This protein binds this small molecule.
Small molecule (SMILES): N[C@@H](CCC(=O)O)C(=O)O

Sequence of chain 1.A:
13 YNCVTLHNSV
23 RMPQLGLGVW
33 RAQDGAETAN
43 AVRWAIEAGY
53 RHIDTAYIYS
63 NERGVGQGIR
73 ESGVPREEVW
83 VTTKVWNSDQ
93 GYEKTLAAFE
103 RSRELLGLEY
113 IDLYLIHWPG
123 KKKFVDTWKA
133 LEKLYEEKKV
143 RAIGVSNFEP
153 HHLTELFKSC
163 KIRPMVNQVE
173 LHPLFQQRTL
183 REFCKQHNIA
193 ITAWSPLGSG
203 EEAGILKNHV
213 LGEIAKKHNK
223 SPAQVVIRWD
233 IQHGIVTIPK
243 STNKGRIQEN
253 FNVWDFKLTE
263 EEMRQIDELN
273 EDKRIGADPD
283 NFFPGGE

Binding-site contacts:
Ligand atom CD contacts residue TRP88 of chain 1.A at 4.2 Å (hydrophobic).
Ligand atom OXT contacts residue TRP196 of chain 1.A at 4.0 Å.
Ligand atom C contacts residue TRP196 of chain 1.A at 4.0 Å (hydrophobic).
Ligand atom OXT contacts residue SER148 of chain 1.A at 4.2 Å.
Ligand atom N contacts residue TYR61 of chain 1.A at 2.2 Å (h-bond).
Ligand atom N contacts residue TRP32 of chain 1.A at 3.7 Å.
Ligand atom OE2 contacts residue TRP88 of chain 1.A at 4.1 Å.
Ligand atom O contacts residue ASN149 of chain 1.A at 4.2 Å.
Ligand atom CD contacts residue ILE60 of chain 1.A at 4.4 Å (hydrophobic).
Ligand atom OXT contacts residue ASN149 of chain 1.A at 3.3 Å (h-bond).
Ligand atom CA contacts residue TRP32 of chain 1.A at 3.6 Å (hydrophobic).
Ligand atom O contacts residue TRP120 of chain 1.A at 4.0 Å.
Ligand atom CB contacts residue TRP32 of chain 1.A at 3.7 Å (hydrophobic).
Ligand atom CG contacts residue HIS119 of chain 1.A at 4.3 Å.
Ligand atom CB contacts residue TYR61 of chain 1.A at 3.3 Å (hydrophobic).
Ligand atom C contacts residue TYR61 of chain 1.A at 4.4 Å (hydrophobic).
Ligand atom CB contacts residue HIS119 of chain 1.A at 3.3 Å.
Ligand atom OE1 contacts residue TRP88 of chain 1.A at 3.5 Å.
Ligand atom OE1 contacts residue TRP120 of chain 1.A at 3.0 Å (h-bond).
Ligand atom C contacts residue TRP120 of chain 1.A at 4.3 Å (hydrophobic).
Ligand atom OXT contacts residue TRP120 of chain 1.A at 4.1 Å.
Ligand atom CA contacts residue TYR61 of chain 1.A at 3.4 Å (hydrophobic).
Ligand atom C contacts residue ASN149 of chain 1.A at 4.2 Å.
Ligand atom OXT contacts residue HIS119 of chain 1.A at 2.8 Å (h-bond).
Ligand atom CA contacts residue HIS119 of chain 1.A at 3.7 Å.
Ligand atom O contacts residue TRP196 of chain 1.A at 3.1 Å.
Ligand atom CD contacts residue HIS119 of chain 1.A at 4.2 Å.
Ligand atom N contacts residue HIS119 of chain 1.A at 3.8 Å.
Ligand atom CD contacts residue TRP120 of chain 1.A at 4.2 Å (hydrophobic).
Ligand atom CG contacts residue TYR61 of chain 1.A at 4.4 Å (hydrophobic).
Ligand atom OE1 contacts residue HIS119 of chain 1.A at 3.6 Å.
Ligand atom OE2 contacts residue ILE60 of chain 1.A at 4.0 Å.
Ligand atom C contacts residue HIS119 of chain 1.A at 3.6 Å.
Ligand atom CG contacts residue TRP32 of chain 1.A at 3.5 Å (hydrophobic).
Ligand atom O contacts residue TRP32 of chain 1.A at 4.3 Å.